Sequence of chain 2.B:
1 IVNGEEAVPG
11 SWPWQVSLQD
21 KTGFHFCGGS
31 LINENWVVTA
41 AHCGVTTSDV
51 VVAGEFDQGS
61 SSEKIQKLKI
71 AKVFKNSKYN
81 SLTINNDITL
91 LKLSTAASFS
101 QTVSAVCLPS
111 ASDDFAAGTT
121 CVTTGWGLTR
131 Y

Binding-site contacts:
Ligand atom C1 contacts residue SER81 of chain 2.B at 3.9 Å.
Ligand atom N3 contacts residue SER47 of chain 1.C at 3.1 Å (h-bond).
Ligand atom CP3 contacts residue SER42 of chain 1.C at 3.5 Å.
Ligand atom CP4 contacts residue SER42 of chain 1.C at 3.9 Å.
Ligand atom F13 contacts residue MET44 of chain 1.C at 3.6 Å.
Ligand atom CN2 contacts residue SER66 of chain 1.C at 3.5 Å.
Ligand atom C1 contacts residue HIS42 of chain 1.B at 3.7 Å.
Ligand atom CP5 contacts residue MET44 of chain 1.C at 3.7 Å (hydrophobic).
Ligand atom F12 contacts residue SER47 of chain 1.C at 3.2 Å.
Ligand atom CP1 contacts residue MET44 of chain 1.C at 3.8 Å (hydrophobic).
Ligand atom C1 contacts residue SER47 of chain 1.C at 2.7 Å.
Ligand atom F12 contacts residue PHE26 of chain 1.B at 3.6 Å.
Ligand atom O2 contacts residue MET44 of chain 1.C at 3.4 Å.
Ligand atom O2 contacts residue SER47 of chain 1.C at 2.4 Å (h-bond).
Ligand atom F13 contacts residue SER47 of chain 1.C at 3.7 Å.
Ligand atom CP4 contacts residue SER69 of chain 1.C at 2.9 Å.
Ligand atom C4 contacts residue SER47 of chain 1.C at 2.8 Å.
Ligand atom CP4 contacts residue GLY68 of chain 1.C at 3.6 Å.
Ligand atom C2 contacts residue SER47 of chain 1.C at 1.5 Å.
Ligand atom O2 contacts residue GLY45 of chain 1.C at 2.6 Å (h-bond).
Ligand atom F11 contacts residue SER47 of chain 1.C at 3.0 Å.
Ligand atom C2 contacts residue GLY45 of chain 1.C at 3.8 Å.
Ligand atom O2 contacts residue CYS43 of chain 1.C at 3.3 Å (h-bond).
Ligand atom CP5 contacts residue SER69 of chain 1.C at 3.0 Å.
Ligand atom N3 contacts residue SER66 of chain 1.C at 3.6 Å (h-bond).
Ligand atom C3 contacts residue SER47 of chain 1.C at 2.4 Å.
Ligand atom C4 contacts residue CYS43 of chain 1.C at 3.6 Å (hydrophobic).
Ligand atom CP1 contacts residue CYS43 of chain 1.C at 3.6 Å (hydrophobic).
Ligand atom O2 contacts residue ASP46 of chain 1.C at 3.1 Å (salt-bridge).
Ligand atom F13 contacts residue GLY45 of chain 1.C at 3.5 Å.
Ligand atom CP5 contacts residue CYS72 of chain 1.C at 3.6 Å (hydrophobic).
Ligand atom F13 contacts residue SER81 of chain 2.B at 3.1 Å.
Ligand atom F11 contacts residue HIS42 of chain 1.B at 2.8 Å.
Ligand atom F12 contacts residue CYS27 of chain 1.B at 3.6 Å.
Ligand atom CP5 contacts residue GLY68 of chain 1.C at 3.8 Å.
Ligand atom C2 contacts residue HIS42 of chain 1.B at 3.9 Å.
Ligand atom CP6 contacts residue MET44 of chain 1.C at 3.5 Å (hydrophobic).
Ligand atom F12 contacts residue SER81 of chain 2.B at 2.9 Å.
Ligand atom CP6 contacts residue CYS43 of chain 1.C at 3.8 Å (hydrophobic).
Ligand atom C3 contacts residue MET44 of chain 1.C at 3.9 Å (hydrophobic).

This protein binds this small molecule.
Small molecule (SMILES): CC(=O)N[C@@H](Cc1ccccc1)C(=O)C(F)(F)F

Sequence of chain 1.B:
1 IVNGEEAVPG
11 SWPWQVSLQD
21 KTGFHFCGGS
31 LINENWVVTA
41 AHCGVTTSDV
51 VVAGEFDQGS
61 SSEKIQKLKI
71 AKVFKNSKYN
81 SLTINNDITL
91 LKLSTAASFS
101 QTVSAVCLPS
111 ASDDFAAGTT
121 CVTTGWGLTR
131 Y

Sequence of chain 1.C:
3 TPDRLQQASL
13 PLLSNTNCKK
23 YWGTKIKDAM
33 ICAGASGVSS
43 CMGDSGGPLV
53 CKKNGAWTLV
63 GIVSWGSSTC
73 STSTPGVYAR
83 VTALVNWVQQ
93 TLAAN